A protein and the small-molecule ligand that binds it are described below.
Small molecule (SMILES): CC(=O)N[C@@H]1[C@@H](O)[C@H](O)[C@@H](CO)O[C@H]1O

Sequence of chain 1.A:
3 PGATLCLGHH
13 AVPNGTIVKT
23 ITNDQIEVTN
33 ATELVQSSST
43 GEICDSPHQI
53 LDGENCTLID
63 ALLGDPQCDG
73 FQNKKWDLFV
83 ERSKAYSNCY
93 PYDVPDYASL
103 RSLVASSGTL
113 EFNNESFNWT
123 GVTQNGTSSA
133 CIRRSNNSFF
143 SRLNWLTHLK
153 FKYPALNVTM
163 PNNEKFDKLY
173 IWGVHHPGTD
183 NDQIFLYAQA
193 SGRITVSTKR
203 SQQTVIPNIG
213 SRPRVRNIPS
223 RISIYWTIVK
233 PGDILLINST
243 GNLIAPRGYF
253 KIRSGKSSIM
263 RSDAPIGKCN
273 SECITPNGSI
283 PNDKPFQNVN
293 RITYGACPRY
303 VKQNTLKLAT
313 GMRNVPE

Binding-site contacts:
Ligand atom C5 contacts residue ASN57 of chain 1.A at 3.6 Å.
Ligand atom C8 contacts residue GLU56 of chain 1.A at 3.4 Å.
Ligand atom O5 contacts residue TYR88 of chain 1.A at 3.6 Å.
Ligand atom O6 contacts residue TYR88 of chain 1.A at 3.2 Å.
Ligand atom O7 contacts residue ASN57 of chain 1.A at 2.9 Å (h-bond).
Ligand atom N2 contacts residue ASN57 of chain 1.A at 2.9 Å (h-bond).
Ligand atom C7 contacts residue ASN57 of chain 1.A at 3.1 Å.
Ligand atom C5 contacts residue TYR88 of chain 1.A at 4.4 Å (hydrophobic).
Ligand atom C2 contacts residue ASN57 of chain 1.A at 2.5 Å.
Ligand atom C4 contacts residue ASN57 of chain 1.A at 4.3 Å.
Ligand atom C6 contacts residue TYR88 of chain 1.A at 3.9 Å (hydrophobic).
Ligand atom C7 contacts residue GLU56 of chain 1.A at 4.5 Å.
Ligand atom C1 contacts residue ASN57 of chain 1.A at 1.4 Å.
Ligand atom C8 contacts residue ASN57 of chain 1.A at 4.3 Å.
Ligand atom O6 contacts residue ASN57 of chain 1.A at 4.2 Å.
Ligand atom O5 contacts residue ASN57 of chain 1.A at 2.3 Å (h-bond).
Ligand atom C3 contacts residue ASN57 of chain 1.A at 3.8 Å.